Sequence of chain 1.B:
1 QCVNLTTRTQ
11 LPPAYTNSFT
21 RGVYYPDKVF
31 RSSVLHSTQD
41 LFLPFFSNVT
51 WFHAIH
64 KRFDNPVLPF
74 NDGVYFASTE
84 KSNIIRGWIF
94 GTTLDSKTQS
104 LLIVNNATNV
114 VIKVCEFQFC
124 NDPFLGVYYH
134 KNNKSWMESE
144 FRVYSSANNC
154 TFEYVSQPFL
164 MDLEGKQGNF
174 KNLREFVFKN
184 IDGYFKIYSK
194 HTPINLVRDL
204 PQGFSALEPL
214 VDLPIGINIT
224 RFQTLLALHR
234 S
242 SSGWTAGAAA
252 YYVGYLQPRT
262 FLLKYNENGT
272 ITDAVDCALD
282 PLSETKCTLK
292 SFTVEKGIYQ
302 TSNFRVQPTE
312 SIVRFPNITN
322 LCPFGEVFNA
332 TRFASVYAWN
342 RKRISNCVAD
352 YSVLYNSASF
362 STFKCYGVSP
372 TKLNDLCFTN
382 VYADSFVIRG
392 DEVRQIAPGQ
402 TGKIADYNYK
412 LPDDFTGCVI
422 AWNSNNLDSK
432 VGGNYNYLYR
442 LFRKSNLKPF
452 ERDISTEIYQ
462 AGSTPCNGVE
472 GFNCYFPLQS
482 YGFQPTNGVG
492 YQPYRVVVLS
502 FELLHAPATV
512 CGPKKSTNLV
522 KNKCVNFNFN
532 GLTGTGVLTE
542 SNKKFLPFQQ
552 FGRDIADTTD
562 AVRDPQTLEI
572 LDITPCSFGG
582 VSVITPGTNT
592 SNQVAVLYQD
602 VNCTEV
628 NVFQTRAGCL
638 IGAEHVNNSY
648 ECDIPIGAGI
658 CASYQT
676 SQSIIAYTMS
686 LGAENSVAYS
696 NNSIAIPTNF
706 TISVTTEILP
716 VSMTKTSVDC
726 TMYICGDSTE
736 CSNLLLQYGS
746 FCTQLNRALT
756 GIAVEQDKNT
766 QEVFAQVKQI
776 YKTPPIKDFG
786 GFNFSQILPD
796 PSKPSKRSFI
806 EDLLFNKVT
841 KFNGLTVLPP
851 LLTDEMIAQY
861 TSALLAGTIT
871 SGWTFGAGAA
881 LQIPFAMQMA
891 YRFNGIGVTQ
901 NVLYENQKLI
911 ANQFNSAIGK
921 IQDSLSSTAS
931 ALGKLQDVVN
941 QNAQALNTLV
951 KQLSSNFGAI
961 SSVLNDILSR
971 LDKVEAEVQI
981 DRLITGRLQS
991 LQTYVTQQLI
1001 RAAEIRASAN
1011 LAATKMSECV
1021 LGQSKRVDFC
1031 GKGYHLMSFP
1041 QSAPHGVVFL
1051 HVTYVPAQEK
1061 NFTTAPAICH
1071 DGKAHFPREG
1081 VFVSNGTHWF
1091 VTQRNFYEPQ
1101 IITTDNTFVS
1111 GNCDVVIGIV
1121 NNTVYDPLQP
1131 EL

A protein and the small-molecule ligand that binds it are described below.
Small molecule (SMILES): CC(=O)N[C@@H]1[C@@H](O)[C@H](O)[C@@H](CO)O[C@H]1O

Binding-site contacts:
Ligand atom C1 contacts residue GLN882 of chain 1.B at 4.1 Å.
Ligand atom C7 contacts residue ASN1061 of chain 1.A at 3.7 Å.
Ligand atom C2 contacts residue ASN1061 of chain 1.A at 2.5 Å.
Ligand atom C4 contacts residue ASN1061 of chain 1.A at 4.2 Å.
Ligand atom O5 contacts residue ASN1061 of chain 1.A at 2.3 Å (h-bond).
Ligand atom C6 contacts residue ALA693 of chain 1.A at 4.4 Å (hydrophobic).
Ligand atom C5 contacts residue ASN1061 of chain 1.A at 3.6 Å.
Ligand atom C5 contacts residue ALA693 of chain 1.A at 3.9 Å (hydrophobic).
Ligand atom O7 contacts residue ASN1061 of chain 1.A at 4.0 Å.
Ligand atom C8 contacts residue LYS1060 of chain 1.A at 4.3 Å.
Ligand atom C8 contacts residue ASN1061 of chain 1.A at 4.4 Å.
Ligand atom C3 contacts residue ASN1061 of chain 1.A at 3.8 Å.
Ligand atom O6 contacts residue ALA693 of chain 1.A at 4.3 Å.
Ligand atom N2 contacts residue ASN1061 of chain 1.A at 3.0 Å (h-bond).
Ligand atom C8 contacts residue GLU1059 of chain 1.A at 3.9 Å.
Ligand atom C1 contacts residue ASN1061 of chain 1.A at 1.4 Å.

Sequence of chain 1.A:
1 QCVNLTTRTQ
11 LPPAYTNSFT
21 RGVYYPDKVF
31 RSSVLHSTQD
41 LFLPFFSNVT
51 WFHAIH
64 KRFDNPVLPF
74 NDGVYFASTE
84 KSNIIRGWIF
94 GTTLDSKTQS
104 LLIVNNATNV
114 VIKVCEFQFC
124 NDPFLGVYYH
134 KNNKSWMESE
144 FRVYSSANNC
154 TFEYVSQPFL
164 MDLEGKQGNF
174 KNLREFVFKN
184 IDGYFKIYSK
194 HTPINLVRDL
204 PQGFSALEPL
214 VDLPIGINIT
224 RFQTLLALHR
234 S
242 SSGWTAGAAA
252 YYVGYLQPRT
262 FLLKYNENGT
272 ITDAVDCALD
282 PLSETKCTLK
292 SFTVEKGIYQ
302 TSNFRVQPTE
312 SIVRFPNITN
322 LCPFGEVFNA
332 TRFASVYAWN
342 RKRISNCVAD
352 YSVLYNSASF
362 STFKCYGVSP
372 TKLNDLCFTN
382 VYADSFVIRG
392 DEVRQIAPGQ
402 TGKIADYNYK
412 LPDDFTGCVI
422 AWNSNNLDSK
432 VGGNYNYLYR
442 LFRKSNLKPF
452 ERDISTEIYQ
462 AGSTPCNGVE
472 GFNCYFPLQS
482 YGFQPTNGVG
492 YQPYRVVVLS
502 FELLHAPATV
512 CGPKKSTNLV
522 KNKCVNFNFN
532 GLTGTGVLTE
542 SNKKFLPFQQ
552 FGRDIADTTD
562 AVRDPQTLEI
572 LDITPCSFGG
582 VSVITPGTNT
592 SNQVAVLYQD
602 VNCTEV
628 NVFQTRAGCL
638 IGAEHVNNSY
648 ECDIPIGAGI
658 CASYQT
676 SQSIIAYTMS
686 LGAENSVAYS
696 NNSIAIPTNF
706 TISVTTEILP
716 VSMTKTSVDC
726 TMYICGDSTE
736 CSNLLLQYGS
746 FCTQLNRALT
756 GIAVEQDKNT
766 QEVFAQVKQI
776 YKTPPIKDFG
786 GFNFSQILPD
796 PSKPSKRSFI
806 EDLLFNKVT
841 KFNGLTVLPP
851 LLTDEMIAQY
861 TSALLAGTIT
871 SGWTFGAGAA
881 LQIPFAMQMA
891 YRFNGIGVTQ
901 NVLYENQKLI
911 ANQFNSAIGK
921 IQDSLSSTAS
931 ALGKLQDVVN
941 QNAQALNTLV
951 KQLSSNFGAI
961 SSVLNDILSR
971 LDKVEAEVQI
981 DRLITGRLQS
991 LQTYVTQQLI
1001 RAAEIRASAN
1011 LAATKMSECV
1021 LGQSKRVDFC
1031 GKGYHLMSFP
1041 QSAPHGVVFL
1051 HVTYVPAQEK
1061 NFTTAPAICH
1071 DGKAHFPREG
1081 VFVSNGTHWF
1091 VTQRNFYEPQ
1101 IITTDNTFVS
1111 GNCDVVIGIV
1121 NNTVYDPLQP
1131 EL